Sequence of chain 1.A:
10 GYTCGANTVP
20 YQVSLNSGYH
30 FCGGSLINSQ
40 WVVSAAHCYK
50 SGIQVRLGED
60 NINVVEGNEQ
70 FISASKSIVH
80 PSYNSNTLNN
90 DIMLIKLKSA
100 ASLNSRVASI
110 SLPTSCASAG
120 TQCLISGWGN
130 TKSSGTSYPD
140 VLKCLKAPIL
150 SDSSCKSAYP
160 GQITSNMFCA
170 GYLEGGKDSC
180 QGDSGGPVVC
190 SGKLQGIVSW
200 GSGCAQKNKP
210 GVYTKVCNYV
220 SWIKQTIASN

Binding-site contacts:
Ligand atom O contacts residue GLY10 of chain 1.A at 3.4 Å (h-bond).
Ligand atom C contacts residue ASP177 of chain 1.A at 4.0 Å.
Ligand atom C contacts residue GLY175 of chain 1.A at 3.8 Å.
Ligand atom C contacts residue GLY10 of chain 1.A at 3.5 Å.
Ligand atom O contacts residue LYS176 of chain 1.A at 3.2 Å.
Ligand atom CG2 contacts residue ALA204 of chain 1.A at 3.9 Å (hydrophobic).
Ligand atom N contacts residue ILE1 of chain 1.C at 1.3 Å.
Ligand atom CG2 contacts residue GLY175 of chain 1.A at 3.4 Å.
Ligand atom N contacts residue ASN129 of chain 1.A at 3.7 Å.
Ligand atom CG1 contacts residue ASN129 of chain 1.A at 4.3 Å.
Ligand atom O contacts residue ILE1 of chain 1.C at 3.8 Å.
Ligand atom CB contacts residue ASN129 of chain 1.A at 4.4 Å.
Ligand atom CA contacts residue ILE1 of chain 1.C at 2.5 Å (hydrophobic).
Ligand atom OXT contacts residue GLY10 of chain 1.A at 2.8 Å (h-bond).
Ligand atom CB contacts residue SER132 of chain 1.A at 4.2 Å.
Ligand atom OXT contacts residue GLY175 of chain 1.A at 3.9 Å.
Ligand atom CG2 contacts residue SER132 of chain 1.A at 3.3 Å.
Ligand atom O contacts residue ASP177 of chain 1.A at 2.9 Å (salt-bridge).
Ligand atom CB contacts residue ILE1 of chain 1.C at 3.6 Å (hydrophobic).
Ligand atom CA contacts residue ASP177 of chain 1.A at 3.8 Å.
Ligand atom N contacts residue ASP177 of chain 1.A at 2.8 Å (salt-bridge).
Ligand atom O contacts residue LEU144 of chain 1.A at 4.0 Å.
Ligand atom CB contacts residue LYS131 of chain 1.A at 4.4 Å.
Ligand atom C contacts residue ILE1 of chain 1.C at 3.4 Å (hydrophobic).
Ligand atom OXT contacts residue ILE1 of chain 1.C at 4.0 Å.
Ligand atom CG1 contacts residue SER132 of chain 1.A at 4.4 Å.
Ligand atom CB contacts residue THR130 of chain 1.A at 3.6 Å.
Ligand atom CG1 contacts residue ILE1 of chain 1.C at 3.9 Å (hydrophobic).
Ligand atom CG2 contacts residue THR130 of chain 1.A at 4.0 Å.
Ligand atom CG1 contacts residue ASP177 of chain 1.A at 3.4 Å.
Ligand atom CA contacts residue THR130 of chain 1.A at 3.8 Å.
Ligand atom CG1 contacts residue ALA204 of chain 1.A at 3.8 Å (hydrophobic).
Ligand atom O contacts residue GLY175 of chain 1.A at 3.7 Å.
Ligand atom CB contacts residue ASP177 of chain 1.A at 4.2 Å.
Ligand atom CA contacts residue ASN129 of chain 1.A at 4.3 Å.
Ligand atom C contacts residue LYS176 of chain 1.A at 4.2 Å.
Ligand atom CG1 contacts residue CYS179 of chain 1.A at 4.2 Å (hydrophobic).
Ligand atom N contacts residue THR130 of chain 1.A at 4.3 Å.

The protein below binds the small molecule below.
Small molecule (SMILES): CC(C)[C@H](N)C(=O)O